Sequence of chain 1.A:
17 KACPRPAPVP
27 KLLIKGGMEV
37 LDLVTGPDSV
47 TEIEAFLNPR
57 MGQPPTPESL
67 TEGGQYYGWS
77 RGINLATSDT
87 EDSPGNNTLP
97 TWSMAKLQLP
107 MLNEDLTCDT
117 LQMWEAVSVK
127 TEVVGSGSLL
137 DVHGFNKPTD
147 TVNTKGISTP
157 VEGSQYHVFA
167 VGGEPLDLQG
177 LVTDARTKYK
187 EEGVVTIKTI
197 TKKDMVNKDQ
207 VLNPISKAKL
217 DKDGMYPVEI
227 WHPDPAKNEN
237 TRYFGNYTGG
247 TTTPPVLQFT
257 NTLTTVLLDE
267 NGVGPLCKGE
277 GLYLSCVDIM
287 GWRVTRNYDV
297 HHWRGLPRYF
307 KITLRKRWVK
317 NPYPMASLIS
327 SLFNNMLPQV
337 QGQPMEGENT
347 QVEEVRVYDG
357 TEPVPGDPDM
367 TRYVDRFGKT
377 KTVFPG

Binding-site contacts:
Ligand atom O4 contacts residue ASN80 of chain 1.A at 4.1 Å.
Ligand atom C4 contacts residue VAL296 of chain 1.A at 4.2 Å (hydrophobic).
Ligand atom O4 contacts residue THR291 of chain 1.A at 3.5 Å.
Ligand atom O1A contacts residue GLY78 of chain 1.A at 3.4 Å (h-bond).
Ligand atom C3 contacts residue GLY78 of chain 1.A at 3.7 Å.
Ligand atom O4 contacts residue ILE79 of chain 1.A at 3.7 Å.
Ligand atom C6 contacts residue ASN93 of chain 1.A at 3.1 Å.
Ligand atom C4 contacts residue HIS298 of chain 1.A at 3.6 Å.
Ligand atom C5 contacts residue TYR72 of chain 1.A at 3.7 Å (hydrophobic).
Ligand atom O8 contacts residue ARG77 of chain 1.A at 3.3 Å (salt-bridge).
Ligand atom O4 contacts residue VAL296 of chain 1.A at 3.7 Å.
Ligand atom C6 contacts residue TYR72 of chain 1.A at 3.9 Å (hydrophobic).
Ligand atom C4 contacts residue TYR72 of chain 1.A at 3.7 Å (hydrophobic).
Ligand atom C1 contacts residue TYR72 of chain 1.A at 4.1 Å (hydrophobic).
Ligand atom O4 contacts residue GLY78 of chain 1.A at 3.3 Å.
Ligand atom O1A contacts residue ARG77 of chain 1.A at 3.1 Å.
Ligand atom C3 contacts residue ARG77 of chain 1.A at 3.8 Å.
Ligand atom C10 contacts residue TYR72 of chain 1.A at 3.8 Å (hydrophobic).
Ligand atom O1B contacts residue ARG77 of chain 1.A at 3.0 Å (salt-bridge).
Ligand atom C3 contacts residue GLY78 of chain 1.A at 4.2 Å.
Ligand atom C3 contacts residue VAL296 of chain 1.A at 3.4 Å (hydrophobic).
Ligand atom C1 contacts residue ARG77 of chain 1.A at 3.5 Å.
Ligand atom O3 contacts residue GLY78 of chain 1.A at 3.6 Å.
Ligand atom O1B contacts residue TYR72 of chain 1.A at 4.1 Å.
Ligand atom O10 contacts residue ASN293 of chain 1.A at 4.3 Å.
Ligand atom C11 contacts residue ASP85 of chain 1.B at 3.5 Å.
Ligand atom O6 contacts residue ASN93 of chain 1.A at 2.9 Å (h-bond).
Ligand atom C5 contacts residue ASN93 of chain 1.A at 3.6 Å.
Ligand atom O8 contacts residue TYR72 of chain 1.A at 3.9 Å.
Ligand atom C1 contacts residue GLY78 of chain 1.A at 4.2 Å.
Ligand atom C6 contacts residue THR94 of chain 1.A at 3.9 Å.
Ligand atom C2 contacts residue GLY78 of chain 1.A at 4.1 Å.
Ligand atom N5 contacts residue TYR72 of chain 1.A at 2.9 Å (h-bond).
Ligand atom C3 contacts residue HIS298 of chain 1.A at 4.1 Å.
Ligand atom O1A contacts residue TYR72 of chain 1.A at 3.7 Å.
Ligand atom C4 contacts residue ARG77 of chain 1.A at 4.3 Å.
Ligand atom C11 contacts residue TYR72 of chain 1.A at 3.9 Å (hydrophobic).
Ligand atom O4 contacts residue TYR72 of chain 1.A at 4.2 Å.
Ligand atom O4 contacts residue HIS298 of chain 1.A at 2.7 Å (h-bond).
Ligand atom C4 contacts residue GLY78 of chain 1.A at 3.6 Å.

Sequence of chain 1.B:
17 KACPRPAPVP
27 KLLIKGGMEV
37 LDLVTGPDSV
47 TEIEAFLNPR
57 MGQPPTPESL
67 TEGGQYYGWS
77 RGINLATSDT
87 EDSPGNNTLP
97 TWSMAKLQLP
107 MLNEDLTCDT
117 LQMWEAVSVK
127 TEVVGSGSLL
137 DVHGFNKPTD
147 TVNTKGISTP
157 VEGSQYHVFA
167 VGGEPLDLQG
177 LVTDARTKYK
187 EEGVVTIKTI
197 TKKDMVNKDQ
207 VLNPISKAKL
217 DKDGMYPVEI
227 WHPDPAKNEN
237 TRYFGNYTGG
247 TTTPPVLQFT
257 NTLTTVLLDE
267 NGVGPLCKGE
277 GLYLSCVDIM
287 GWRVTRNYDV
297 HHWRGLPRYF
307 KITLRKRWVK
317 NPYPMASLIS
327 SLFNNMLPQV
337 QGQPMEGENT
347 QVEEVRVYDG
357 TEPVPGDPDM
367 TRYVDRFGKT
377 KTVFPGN

The protein below binds the small molecule below.
Small molecule (SMILES): CC(=O)N[C@H]1[C@H]([C@H](O)[C@H](O)CO)O[C@@](O[C@H]2[C@@H](O)[C@@H](CO)O[C@@H](O[C@H]3[C@H](O)[C@@H](O)[C@H](O)O[C@@H]3CO)[C@@H]2O)(C(=O)O)C[C@@H]1O